The small molecule below binds the protein below.
Small molecule (SMILES): CC(=O)N[C@H]1[C@H](O[C@H]2[C@H](O)[C@@H](NC(C)=O)CO[C@@H]2CO)O[C@H](CO)[C@@H](O[C@@H]2O[C@H](CO)[C@@H](O)[C@H](O[C@H]3O[C@H](CO)[C@@H](O)[C@H](O)[C@@H]3O)[C@@H]2O)[C@@H]1O

Sequence of chain 1.B:
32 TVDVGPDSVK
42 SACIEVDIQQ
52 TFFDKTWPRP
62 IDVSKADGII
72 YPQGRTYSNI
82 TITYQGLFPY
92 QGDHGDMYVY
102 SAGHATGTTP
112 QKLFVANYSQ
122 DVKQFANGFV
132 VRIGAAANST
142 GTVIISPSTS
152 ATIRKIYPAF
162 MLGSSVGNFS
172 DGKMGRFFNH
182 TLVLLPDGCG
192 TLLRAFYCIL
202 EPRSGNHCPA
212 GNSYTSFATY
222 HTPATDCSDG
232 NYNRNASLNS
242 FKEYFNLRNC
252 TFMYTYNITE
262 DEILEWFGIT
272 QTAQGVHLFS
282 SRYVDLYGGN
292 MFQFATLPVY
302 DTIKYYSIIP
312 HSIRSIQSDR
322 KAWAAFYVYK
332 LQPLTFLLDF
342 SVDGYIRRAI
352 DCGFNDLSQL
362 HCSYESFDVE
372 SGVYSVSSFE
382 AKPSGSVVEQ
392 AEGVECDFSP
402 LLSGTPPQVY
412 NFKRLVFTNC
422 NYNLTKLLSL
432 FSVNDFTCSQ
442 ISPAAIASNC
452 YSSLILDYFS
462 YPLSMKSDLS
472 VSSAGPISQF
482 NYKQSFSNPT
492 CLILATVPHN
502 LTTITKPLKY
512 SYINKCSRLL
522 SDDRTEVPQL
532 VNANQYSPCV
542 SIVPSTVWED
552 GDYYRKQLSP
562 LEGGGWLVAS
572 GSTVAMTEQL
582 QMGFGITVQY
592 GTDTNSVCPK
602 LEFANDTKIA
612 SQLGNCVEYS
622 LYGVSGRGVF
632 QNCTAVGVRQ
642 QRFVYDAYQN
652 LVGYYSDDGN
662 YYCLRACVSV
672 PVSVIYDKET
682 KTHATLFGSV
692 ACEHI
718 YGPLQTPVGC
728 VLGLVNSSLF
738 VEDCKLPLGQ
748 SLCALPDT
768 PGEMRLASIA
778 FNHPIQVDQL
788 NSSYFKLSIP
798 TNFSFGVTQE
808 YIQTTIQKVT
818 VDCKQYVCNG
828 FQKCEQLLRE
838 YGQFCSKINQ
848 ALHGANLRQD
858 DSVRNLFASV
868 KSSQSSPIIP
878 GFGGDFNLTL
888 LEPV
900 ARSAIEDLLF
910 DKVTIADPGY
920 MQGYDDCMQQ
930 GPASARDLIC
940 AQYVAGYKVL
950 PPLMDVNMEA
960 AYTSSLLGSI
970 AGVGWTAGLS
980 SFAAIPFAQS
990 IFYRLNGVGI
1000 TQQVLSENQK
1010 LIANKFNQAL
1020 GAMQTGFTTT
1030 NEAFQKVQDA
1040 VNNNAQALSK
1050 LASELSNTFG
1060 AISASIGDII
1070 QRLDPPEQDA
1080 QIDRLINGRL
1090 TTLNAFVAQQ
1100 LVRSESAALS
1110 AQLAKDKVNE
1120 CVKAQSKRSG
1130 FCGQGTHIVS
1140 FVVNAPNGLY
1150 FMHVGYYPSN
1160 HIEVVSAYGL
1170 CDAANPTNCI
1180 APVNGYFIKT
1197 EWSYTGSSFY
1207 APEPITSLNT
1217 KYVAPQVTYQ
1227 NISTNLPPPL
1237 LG

Sequence of chain 1.C:
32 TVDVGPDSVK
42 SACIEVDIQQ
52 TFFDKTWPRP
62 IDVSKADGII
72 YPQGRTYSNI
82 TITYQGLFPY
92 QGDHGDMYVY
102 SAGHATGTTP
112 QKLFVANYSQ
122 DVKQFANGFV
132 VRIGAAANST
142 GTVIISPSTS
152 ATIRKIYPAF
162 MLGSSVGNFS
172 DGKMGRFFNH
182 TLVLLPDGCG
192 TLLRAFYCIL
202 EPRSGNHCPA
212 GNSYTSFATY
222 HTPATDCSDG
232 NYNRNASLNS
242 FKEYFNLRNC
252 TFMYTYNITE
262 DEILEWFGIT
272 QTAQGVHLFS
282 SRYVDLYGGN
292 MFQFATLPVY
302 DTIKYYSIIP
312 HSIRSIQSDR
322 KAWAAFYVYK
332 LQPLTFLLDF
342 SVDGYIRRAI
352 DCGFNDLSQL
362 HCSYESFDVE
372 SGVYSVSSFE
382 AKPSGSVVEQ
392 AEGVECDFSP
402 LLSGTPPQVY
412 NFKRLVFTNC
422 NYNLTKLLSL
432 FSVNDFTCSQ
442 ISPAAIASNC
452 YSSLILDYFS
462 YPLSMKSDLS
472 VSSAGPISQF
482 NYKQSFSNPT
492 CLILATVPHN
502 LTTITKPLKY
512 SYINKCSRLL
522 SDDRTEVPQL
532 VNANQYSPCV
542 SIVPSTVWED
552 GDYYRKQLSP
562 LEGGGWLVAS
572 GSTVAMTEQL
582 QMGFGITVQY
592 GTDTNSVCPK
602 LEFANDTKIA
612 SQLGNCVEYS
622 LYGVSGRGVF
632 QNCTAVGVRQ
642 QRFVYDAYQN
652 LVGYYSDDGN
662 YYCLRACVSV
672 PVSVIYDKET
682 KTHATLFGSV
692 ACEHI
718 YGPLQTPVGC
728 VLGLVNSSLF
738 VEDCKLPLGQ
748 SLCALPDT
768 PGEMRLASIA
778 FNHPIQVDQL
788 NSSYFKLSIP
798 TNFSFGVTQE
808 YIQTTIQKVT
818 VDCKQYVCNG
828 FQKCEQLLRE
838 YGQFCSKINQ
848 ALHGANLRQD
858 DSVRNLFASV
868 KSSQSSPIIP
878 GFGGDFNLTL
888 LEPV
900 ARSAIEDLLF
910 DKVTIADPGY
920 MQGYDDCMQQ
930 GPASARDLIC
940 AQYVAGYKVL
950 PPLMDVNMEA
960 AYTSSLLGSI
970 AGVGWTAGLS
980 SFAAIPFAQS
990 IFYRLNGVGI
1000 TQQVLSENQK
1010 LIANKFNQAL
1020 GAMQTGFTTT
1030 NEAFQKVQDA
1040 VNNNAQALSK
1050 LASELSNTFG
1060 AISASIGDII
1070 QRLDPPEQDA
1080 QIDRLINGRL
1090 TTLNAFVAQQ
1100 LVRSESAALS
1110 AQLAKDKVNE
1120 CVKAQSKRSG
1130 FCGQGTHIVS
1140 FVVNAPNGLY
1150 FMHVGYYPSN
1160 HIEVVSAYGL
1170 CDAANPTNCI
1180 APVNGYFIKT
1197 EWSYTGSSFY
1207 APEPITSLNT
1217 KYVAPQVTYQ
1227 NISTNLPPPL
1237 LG

Binding-site contacts:
Ligand atom C2 contacts residue VAL1223 of chain 1.B at 4.2 Å (hydrophobic).
Ligand atom C3 contacts residue VAL1223 of chain 1.B at 3.6 Å (hydrophobic).
Ligand atom C7 contacts residue TYR1225 of chain 1.B at 3.5 Å (hydrophobic).
Ligand atom C2 contacts residue ASN1227 of chain 1.B at 2.6 Å.
Ligand atom C5 contacts residue ASN1227 of chain 1.B at 3.7 Å.
Ligand atom C8 contacts residue VAL1223 of chain 1.B at 4.1 Å (hydrophobic).
Ligand atom N2 contacts residue VAL1223 of chain 1.B at 4.0 Å.
Ligand atom N2 contacts residue TYR1225 of chain 1.B at 2.8 Å (h-bond).
Ligand atom N2 contacts residue GLN1226 of chain 1.B at 4.3 Å.
Ligand atom C1 contacts residue VAL1223 of chain 1.B at 4.2 Å (hydrophobic).
Ligand atom O7 contacts residue VAL1223 of chain 1.B at 3.2 Å (h-bond).
Ligand atom C7 contacts residue GLN1222 of chain 1.B at 4.0 Å.
Ligand atom C4 contacts residue ASN1227 of chain 1.B at 4.5 Å.
Ligand atom C1 contacts residue ASN1227 of chain 1.B at 1.5 Å.
Ligand atom C8 contacts residue TYR1225 of chain 1.B at 3.3 Å (hydrophobic).
Ligand atom O4 contacts residue GLU1006 of chain 1.C at 4.2 Å.
Ligand atom O7 contacts residue ASN1227 of chain 1.B at 3.9 Å.
Ligand atom O5 contacts residue VAL1223 of chain 1.B at 4.0 Å.
Ligand atom O3 contacts residue VAL1223 of chain 1.B at 3.0 Å (h-bond).
Ligand atom C8 contacts residue SER790 of chain 1.B at 3.6 Å.
Ligand atom C1 contacts residue TYR1225 of chain 1.B at 3.8 Å (hydrophobic).
Ligand atom C8 contacts residue GLN1226 of chain 1.B at 3.8 Å.
Ligand atom O5 contacts residue ASN1227 of chain 1.B at 2.4 Å (h-bond).
Ligand atom C3 contacts residue GLN1222 of chain 1.B at 4.4 Å.
Ligand atom C2 contacts residue TYR1225 of chain 1.B at 3.8 Å (hydrophobic).
Ligand atom C3 contacts residue ASN1227 of chain 1.B at 3.9 Å.
Ligand atom C8 contacts residue GLN1222 of chain 1.B at 3.8 Å.
Ligand atom C7 contacts residue VAL1223 of chain 1.B at 3.7 Å (hydrophobic).
Ligand atom C7 contacts residue ASN1227 of chain 1.B at 3.8 Å.
Ligand atom C8 contacts residue PRO1221 of chain 1.B at 3.5 Å (hydrophobic).
Ligand atom O4 contacts residue VAL1223 of chain 1.B at 3.7 Å.
Ligand atom O7 contacts residue GLN1222 of chain 1.B at 3.8 Å.
Ligand atom C3 contacts residue TYR1225 of chain 1.B at 4.2 Å (hydrophobic).
Ligand atom N2 contacts residue ASN1227 of chain 1.B at 3.0 Å (h-bond).
Ligand atom O3 contacts residue GLU1006 of chain 1.C at 4.0 Å.